Binding-site contacts:
Ligand atom O4 contacts residue HIS176 of chain 1.A at 2.6 Å (h-bond).
Ligand atom C2F contacts residue HIS291 of chain 1.A at 3.9 Å.
Ligand atom O2F contacts residue LYS289 of chain 1.A at 3.5 Å (salt-bridge).
Ligand atom C12 contacts residue LEU272 of chain 1.A at 3.9 Å (hydrophobic).
Ligand atom C6 contacts residue GLU246 of chain 1.A at 3.3 Å.
Ligand atom C2F contacts residue GDU1 of chain 1.D at 3.5 Å.
Ligand atom C4F contacts residue ASP269 of chain 1.A at 3.3 Å.
Ligand atom O3F contacts residue HIS291 of chain 1.A at 3.1 Å (h-bond).
Ligand atom C1 contacts residue HIS176 of chain 1.A at 3.9 Å.
Ligand atom O2 contacts residue GDU1 of chain 1.D at 3.7 Å.
Ligand atom O4 contacts residue GLU246 of chain 1.A at 2.8 Å (salt-bridge).
Ligand atom O4F contacts residue ASP269 of chain 1.A at 2.7 Å (salt-bridge).
Ligand atom C11 contacts residue SER178 of chain 1.A at 3.7 Å.
Ligand atom O6 contacts residue TRP243 of chain 1.A at 3.3 Å (h-bond).
Ligand atom O2F contacts residue GDU1 of chain 1.D at 2.9 Å (h-bond).
Ligand atom C1F contacts residue GDU1 of chain 1.D at 3.3 Å.
Ligand atom O5 contacts residue HIS176 of chain 1.A at 3.2 Å (h-bond).
Ligand atom O2F contacts residue HIS291 of chain 1.A at 2.9 Å (h-bond).
Ligand atom O6 contacts residue THR188 of chain 1.A at 2.7 Å (h-bond).
Ligand atom C3 contacts residue TRP243 of chain 1.A at 3.9 Å (hydrophobic).
Ligand atom C14 contacts residue LEU272 of chain 1.A at 3.6 Å (hydrophobic).
Ligand atom C5 contacts residue TRP243 of chain 1.A at 3.7 Å (hydrophobic).
Ligand atom C3F contacts residue HIS291 of chain 1.A at 3.9 Å.
Ligand atom C6 contacts residue TRP243 of chain 1.A at 3.5 Å (hydrophobic).
Ligand atom C4 contacts residue GLU246 of chain 1.A at 3.3 Å.
Ligand atom C2 contacts residue HIS176 of chain 1.A at 3.7 Å.
Ligand atom O5F contacts residue MET209 of chain 1.A at 3.3 Å.
Ligand atom C5 contacts residue HIS176 of chain 1.A at 3.8 Å.
Ligand atom O1 contacts residue HIS176 of chain 1.A at 3.9 Å.
Ligand atom C4 contacts residue TRP243 of chain 1.A at 3.8 Å (hydrophobic).
Ligand atom C16 contacts residue LEU272 of chain 1.A at 3.9 Å (hydrophobic).
Ligand atom C6 contacts residue THR188 of chain 1.A at 3.4 Å.
Ligand atom C4 contacts residue HIS176 of chain 1.A at 3.7 Å.
Ligand atom O6 contacts residue PHE179 of chain 1.A at 3.4 Å.
Ligand atom C12 contacts residue SER178 of chain 1.A at 3.6 Å.
Ligand atom C2F contacts residue LYS289 of chain 1.A at 3.5 Å.
Ligand atom C3 contacts residue GDU1 of chain 1.D at 3.5 Å.
Ligand atom C6 contacts residue TYR207 of chain 1.A at 3.6 Å (hydrophobic).
Ligand atom C5 contacts residue GLU246 of chain 1.A at 3.9 Å.
Ligand atom O3F contacts residue LYS289 of chain 1.A at 3.9 Å.

The small molecule below binds the protein below.
Small molecule (SMILES): CCCCCCCCO[C@@H]1O[C@H](CO)[C@H](O)C[C@H]1O[C@@H]1O[C@@H](C)[C@@H](O)[C@@H](O)[C@@H]1O

Sequence of chain 1.A:
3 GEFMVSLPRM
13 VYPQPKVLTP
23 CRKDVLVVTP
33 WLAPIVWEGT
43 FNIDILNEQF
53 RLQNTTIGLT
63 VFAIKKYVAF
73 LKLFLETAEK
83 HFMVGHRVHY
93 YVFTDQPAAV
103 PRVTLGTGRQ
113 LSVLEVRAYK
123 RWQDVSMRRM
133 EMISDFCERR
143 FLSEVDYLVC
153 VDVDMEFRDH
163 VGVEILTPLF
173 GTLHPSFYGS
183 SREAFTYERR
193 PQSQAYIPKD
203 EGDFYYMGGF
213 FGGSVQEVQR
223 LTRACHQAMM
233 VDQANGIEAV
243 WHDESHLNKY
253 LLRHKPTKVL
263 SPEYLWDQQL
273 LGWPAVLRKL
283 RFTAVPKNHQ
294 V